Sequence of chain 1.A:
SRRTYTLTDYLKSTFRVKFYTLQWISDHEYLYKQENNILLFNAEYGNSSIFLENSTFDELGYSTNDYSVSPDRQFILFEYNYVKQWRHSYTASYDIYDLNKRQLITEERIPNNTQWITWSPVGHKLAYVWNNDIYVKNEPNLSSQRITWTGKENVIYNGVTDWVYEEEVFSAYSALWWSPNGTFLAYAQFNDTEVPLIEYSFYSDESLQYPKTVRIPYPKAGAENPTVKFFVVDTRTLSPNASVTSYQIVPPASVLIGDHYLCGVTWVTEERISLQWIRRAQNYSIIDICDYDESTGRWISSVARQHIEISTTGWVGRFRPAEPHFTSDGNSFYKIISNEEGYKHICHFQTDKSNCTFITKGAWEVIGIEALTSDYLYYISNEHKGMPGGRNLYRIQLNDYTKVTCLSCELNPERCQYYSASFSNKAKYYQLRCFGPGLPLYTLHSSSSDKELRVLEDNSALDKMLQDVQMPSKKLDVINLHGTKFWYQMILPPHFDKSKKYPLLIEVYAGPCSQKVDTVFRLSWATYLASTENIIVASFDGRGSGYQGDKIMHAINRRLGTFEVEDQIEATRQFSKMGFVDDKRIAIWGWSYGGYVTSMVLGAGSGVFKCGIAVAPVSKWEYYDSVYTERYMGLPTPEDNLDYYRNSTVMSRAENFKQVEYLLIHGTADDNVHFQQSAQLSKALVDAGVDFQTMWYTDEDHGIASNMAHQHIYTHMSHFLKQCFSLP

Binding-site contacts:
Ligand atom C4 contacts residue ASN191 of chain 1.A at 4.2 Å.
Ligand atom O7 contacts residue ASN191 of chain 1.A at 3.2 Å (h-bond).
Ligand atom C8 contacts residue GLN189 of chain 1.A at 4.4 Å.
Ligand atom C2 contacts residue THR193 of chain 1.A at 4.5 Å.
Ligand atom C5 contacts residue THR193 of chain 1.A at 3.8 Å.
Ligand atom O6 contacts residue GLU194 of chain 1.A at 3.2 Å.
Ligand atom C7 contacts residue ILE156 of chain 1.A at 3.6 Å (hydrophobic).
Ligand atom C8 contacts residue GLU194 of chain 1.A at 3.7 Å.
Ligand atom C5 contacts residue ASN191 of chain 1.A at 3.7 Å.
Ligand atom C6 contacts residue THR193 of chain 1.A at 4.5 Å.
Ligand atom O7 contacts residue ILE156 of chain 1.A at 4.4 Å.
Ligand atom O7 contacts residue LYS229 of chain 1.A at 3.9 Å.
Ligand atom C1 contacts residue THR193 of chain 1.A at 3.3 Å.
Ligand atom C7 contacts residue ASN191 of chain 1.A at 3.1 Å.
Ligand atom C8 contacts residue ILE156 of chain 1.A at 3.3 Å (hydrophobic).
Ligand atom C2 contacts residue ASN191 of chain 1.A at 2.5 Å.
Ligand atom C1 contacts residue ILE156 of chain 1.A at 4.1 Å (hydrophobic).
Ligand atom O5 contacts residue ASN191 of chain 1.A at 2.4 Å (h-bond).
Ligand atom O6 contacts residue THR193 of chain 1.A at 3.7 Å.
Ligand atom C1 contacts residue ASN191 of chain 1.A at 1.4 Å.
Ligand atom C3 contacts residue ASN191 of chain 1.A at 3.8 Å.
Ligand atom C8 contacts residue THR193 of chain 1.A at 4.1 Å.
Ligand atom O5 contacts residue THR193 of chain 1.A at 3.7 Å.
Ligand atom O7 contacts residue GLN189 of chain 1.A at 4.0 Å.
Ligand atom C8 contacts residue THR150 of chain 1.A at 4.0 Å.
Ligand atom C8 contacts residue ASN191 of chain 1.A at 4.2 Å.
Ligand atom N2 contacts residue ILE156 of chain 1.A at 3.7 Å.
Ligand atom N2 contacts residue ASN191 of chain 1.A at 2.8 Å (h-bond).
Ligand atom C6 contacts residue GLU194 of chain 1.A at 4.3 Å.

The small molecule below binds the protein below.
Small molecule (SMILES): CC(=O)N[C@H]1[C@H](O[C@H]2[C@H](O)[C@@H](NC(C)=O)CO[C@@H]2CO)O[C@H](CO)[C@@H](O)[C@@H]1O